Binding-site contacts:
Ligand atom C03 contacts residue LYS31 of chain 1.B at 3.2 Å.
Ligand atom C06 contacts residue TRP106 of chain 1.B at 3.7 Å (hydrophobic).
Ligand atom N10 contacts residue ASP37 of chain 1.B at 2.8 Å (salt-bridge).
Ligand atom C11 contacts residue TRP106 of chain 1.B at 3.5 Å (hydrophobic).
Ligand atom C01 contacts residue LYS31 of chain 1.B at 3.1 Å.
Ligand atom C05 contacts residue SER32 of chain 1.B at 3.8 Å.
Ligand atom N04 contacts residue SER49 of chain 1.B at 3.8 Å.
Ligand atom N04 contacts residue TRP106 of chain 1.B at 3.7 Å.
Ligand atom N02 contacts residue TRP106 of chain 1.B at 3.4 Å.
Ligand atom C11 contacts residue ASP37 of chain 1.B at 3.2 Å.
Ligand atom C09 contacts residue TRP106 of chain 1.B at 3.9 Å (hydrophobic).
Ligand atom N08 contacts residue CYS48 of chain 1.B at 2.5 Å (h-bond).
Ligand atom C11 contacts residue SER32 of chain 1.B at 3.3 Å.
Ligand atom N04 contacts residue CYS48 of chain 1.B at 3.6 Å (h-bond).
Ligand atom N10 contacts residue TRP106 of chain 1.B at 3.5 Å (h-bond).
Ligand atom N04 contacts residue LYS31 of chain 1.B at 3.8 Å.
Ligand atom C07 contacts residue TRP106 of chain 1.B at 3.6 Å (hydrophobic).
Ligand atom C09 contacts residue ASP37 of chain 1.B at 3.6 Å.
Ligand atom C05 contacts residue TRP106 of chain 1.B at 3.3 Å (hydrophobic).
Ligand atom N02 contacts residue LYS31 of chain 1.B at 3.0 Å (salt-bridge).
Ligand atom N12 contacts residue SER32 of chain 1.B at 3.5 Å.
Ligand atom C06 contacts residue CYS48 of chain 1.B at 3.9 Å (hydrophobic).
Ligand atom C03 contacts residue TRP106 of chain 1.B at 3.7 Å (hydrophobic).
Ligand atom C07 contacts residue TRP47 of chain 1.B at 3.6 Å (hydrophobic).
Ligand atom C01 contacts residue TYR33 of chain 1.B at 3.9 Å (hydrophobic).
Ligand atom N08 contacts residue TRP106 of chain 1.B at 3.9 Å.
Ligand atom C09 contacts residue TRP101 of chain 1.B at 3.4 Å (hydrophobic).
Ligand atom C11 contacts residue TYR33 of chain 1.B at 3.8 Å (hydrophobic).
Ligand atom N08 contacts residue TRP47 of chain 1.B at 3.4 Å.
Ligand atom C05 contacts residue LYS31 of chain 1.B at 3.5 Å.
Ligand atom C03 contacts residue ASP143 of chain 1.B at 3.3 Å.
Ligand atom C07 contacts residue CYS48 of chain 1.B at 3.6 Å (hydrophobic).
Ligand atom C01 contacts residue TRP106 of chain 1.B at 3.8 Å (hydrophobic).
Ligand atom C09 contacts residue TRP47 of chain 1.B at 4.0 Å (hydrophobic).
Ligand atom N12 contacts residue TYR33 of chain 1.B at 3.2 Å (h-bond).
Ligand atom N12 contacts residue TRP106 of chain 1.B at 3.3 Å.
Ligand atom C01 contacts residue SER32 of chain 1.B at 3.9 Å.
Ligand atom C09 contacts residue CYS48 of chain 1.B at 3.3 Å (hydrophobic).
Ligand atom N10 contacts residue SER32 of chain 1.B at 3.8 Å.
Ligand atom C06 contacts residue TRP47 of chain 1.B at 3.8 Å (hydrophobic).

This small molecule binds to this protein.
Small molecule (SMILES): CNc1ncnc2c1ncn2C

Sequence of chain 1.B:
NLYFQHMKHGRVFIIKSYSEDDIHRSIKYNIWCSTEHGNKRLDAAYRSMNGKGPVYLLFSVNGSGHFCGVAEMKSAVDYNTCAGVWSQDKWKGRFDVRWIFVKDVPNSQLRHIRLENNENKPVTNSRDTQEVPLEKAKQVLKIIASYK